Binding-site contacts:
Ligand atom O4 contacts residue VAL287 of chain 1.C at 3.5 Å.
Ligand atom O6 contacts residue ILE285 of chain 1.C at 2.8 Å (h-bond).
Ligand atom C1 contacts residue ASN120 of chain 1.D at 1.4 Å.
Ligand atom O5 contacts residue ASN120 of chain 1.D at 2.3 Å (h-bond).
Ligand atom O4 contacts residue PRO309 of chain 1.C at 3.5 Å.
Ligand atom O2 contacts residue GLY312 of chain 1.C at 3.1 Å.
Ligand atom C5 contacts residue ASN120 of chain 1.D at 3.6 Å.
Ligand atom O4 contacts residue GLU294 of chain 1.C at 2.6 Å (salt-bridge).
Ligand atom O6 contacts residue LEU373 of chain 1.C at 3.5 Å (h-bond).
Ligand atom O3 contacts residue GLU294 of chain 1.C at 2.6 Å (salt-bridge).
Ligand atom C6 contacts residue ASP250 of chain 1.C at 3.4 Å.
Ligand atom O3 contacts residue ASN249 of chain 1.C at 2.6 Å (h-bond).
Ligand atom C6 contacts residue LEU373 of chain 1.C at 3.4 Å (hydrophobic).
Ligand atom O5 contacts residue ARG283 of chain 1.C at 3.2 Å (salt-bridge).
Ligand atom C6 contacts residue PRO309 of chain 1.C at 3.6 Å (hydrophobic).
Ligand atom O5 contacts residue GLY312 of chain 1.C at 3.5 Å (h-bond).
Ligand atom C3 contacts residue GLY312 of chain 1.C at 3.3 Å.
Ligand atom O4 contacts residue ARG247 of chain 1.C at 3.0 Å (salt-bridge).
Ligand atom O5 contacts residue GLY374 of chain 1.C at 3.5 Å.
Ligand atom C2 contacts residue ASN120 of chain 1.D at 2.5 Å.
Ligand atom O3 contacts residue ASP250 of chain 1.C at 2.9 Å (salt-bridge).
Ligand atom O3 contacts residue GLN311 of chain 1.C at 3.5 Å.
Ligand atom O3 contacts residue ARG283 of chain 1.C at 2.8 Å (salt-bridge).
Ligand atom C3 contacts residue GLU294 of chain 1.C at 3.2 Å.
Ligand atom O6 contacts residue GLN375 of chain 1.C at 3.2 Å (h-bond).
Ligand atom C5 contacts residue ARG283 of chain 1.C at 3.5 Å.
Ligand atom O6 contacts residue THR310 of chain 1.C at 3.6 Å.
Ligand atom O6 contacts residue ASP250 of chain 1.C at 2.4 Å (salt-bridge).
Ligand atom O2 contacts residue LEU296 of chain 1.C at 3.5 Å.
Ligand atom C6 contacts residue ILE285 of chain 1.C at 3.1 Å (hydrophobic).
Ligand atom O4 contacts residue ARG283 of chain 1.C at 3.5 Å (salt-bridge).
Ligand atom O6 contacts residue LYS308 of chain 1.C at 3.0 Å (salt-bridge).
Ligand atom C4 contacts residue GLU294 of chain 1.C at 3.4 Å.
Ligand atom C7 contacts residue ASN120 of chain 1.D at 3.5 Å.
Ligand atom O5 contacts residue GLN375 of chain 1.C at 3.3 Å (h-bond).
Ligand atom C8 contacts residue ASN119 of chain 1.D at 3.6 Å.
Ligand atom O5 contacts residue ASP250 of chain 1.C at 3.6 Å (salt-bridge).
Ligand atom O3 contacts residue GLY312 of chain 1.C at 3.1 Å (h-bond).
Ligand atom N2 contacts residue ASN120 of chain 1.D at 3.0 Å (h-bond).
Ligand atom O2 contacts residue ASN249 of chain 1.C at 3.1 Å (h-bond).

Sequence of chain 1.C:
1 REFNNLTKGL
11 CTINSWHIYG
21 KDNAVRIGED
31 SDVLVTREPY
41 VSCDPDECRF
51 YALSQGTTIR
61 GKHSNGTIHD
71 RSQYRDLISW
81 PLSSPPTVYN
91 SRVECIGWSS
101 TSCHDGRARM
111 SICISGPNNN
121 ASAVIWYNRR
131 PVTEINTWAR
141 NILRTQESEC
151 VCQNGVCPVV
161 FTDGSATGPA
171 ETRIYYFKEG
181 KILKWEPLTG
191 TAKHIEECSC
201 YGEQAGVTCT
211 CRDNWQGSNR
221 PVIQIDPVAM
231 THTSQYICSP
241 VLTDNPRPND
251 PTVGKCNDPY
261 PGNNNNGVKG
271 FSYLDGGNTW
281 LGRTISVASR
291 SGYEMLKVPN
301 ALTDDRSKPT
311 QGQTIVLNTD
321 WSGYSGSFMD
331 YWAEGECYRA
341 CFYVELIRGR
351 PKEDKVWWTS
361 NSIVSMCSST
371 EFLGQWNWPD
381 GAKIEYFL

Sequence of chain 1.D:
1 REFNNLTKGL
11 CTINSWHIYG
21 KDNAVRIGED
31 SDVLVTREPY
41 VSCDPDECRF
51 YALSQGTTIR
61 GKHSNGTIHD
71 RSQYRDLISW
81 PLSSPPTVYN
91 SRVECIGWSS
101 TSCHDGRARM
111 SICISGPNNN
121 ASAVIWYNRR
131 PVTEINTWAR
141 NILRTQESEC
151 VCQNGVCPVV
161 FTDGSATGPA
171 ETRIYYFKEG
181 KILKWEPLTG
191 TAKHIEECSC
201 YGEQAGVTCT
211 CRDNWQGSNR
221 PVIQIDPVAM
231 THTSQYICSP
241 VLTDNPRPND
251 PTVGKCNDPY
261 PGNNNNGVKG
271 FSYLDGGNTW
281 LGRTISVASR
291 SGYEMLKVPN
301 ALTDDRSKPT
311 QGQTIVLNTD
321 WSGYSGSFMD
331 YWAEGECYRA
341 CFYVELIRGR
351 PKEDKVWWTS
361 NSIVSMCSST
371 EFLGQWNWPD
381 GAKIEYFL

This protein binds this small molecule.
Small molecule (SMILES): CC(=O)N[C@H]1[C@H](O[C@H]2[C@H](O)[C@@H](NC(C)=O)CO[C@@H]2CO)O[C@H](CO)[C@@H](O[C@@H]2O[C@H](CO[C@H]3O[C@H](CO[C@H]4O[C@H](CO)[C@@H](O)[C@H](O)[C@@H]4O)[C@@H](O)[C@H](O[C@H]4O[C@H](CO)[C@@H](O)[C@H](O)[C@@H]4O)[C@@H]3O)[C@@H](O)[C@H](O[C@H]3O[C@H](CO)[C@@H](O)[C@H](O)[C@@H]3O[C@H]3O[C@H](CO)[C@@H](O)[C@H](O)[C@@H]3O[C@H]3O[C@H](CO)[C@@H](O)[C@H](O)[C@@H]3O)[C@@H]2O)[C@@H]1O